Binding-site contacts:
Ligand atom O1A contacts residue THR448 of chain 1.A at 2.7 Å (h-bond).
Ligand atom N6 contacts residue TYR457 of chain 1.A at 3.3 Å (h-bond).
Ligand atom C5' contacts residue GLY443 of chain 1.A at 3.6 Å.
Ligand atom O1B contacts residue GLU441 of chain 1.A at 3.8 Å.
Ligand atom C4 contacts residue TYR414 of chain 1.A at 3.4 Å (hydrophobic).
Ligand atom O1B contacts residue LYS446 of chain 1.A at 3.1 Å (salt-bridge).
Ligand atom C4' contacts residue GLY443 of chain 1.A at 3.8 Å.
Ligand atom PB contacts residue GLY445 of chain 1.A at 3.8 Å.
Ligand atom O1A contacts residue SER447 of chain 1.A at 3.6 Å.
Ligand atom C5' contacts residue GLY445 of chain 1.A at 3.9 Å.
Ligand atom N3B contacts residue GLY443 of chain 1.A at 3.4 Å (h-bond).
Ligand atom O2B contacts residue SER447 of chain 1.A at 2.7 Å (h-bond).
Ligand atom N9 contacts residue TYR414 of chain 1.A at 3.8 Å.
Ligand atom N1 contacts residue TYR414 of chain 1.A at 3.4 Å.
Ligand atom PG contacts residue MG1 of chain 1.D at 3.5 Å.
Ligand atom O3G contacts residue MG1 of chain 1.D at 2.1 Å.
Ligand atom N3 contacts residue TYR414 of chain 1.A at 3.7 Å.
Ligand atom O2G contacts residue SER442 of chain 1.A at 3.4 Å.
Ligand atom O1B contacts residue GLY445 of chain 1.A at 3.1 Å (h-bond).
Ligand atom O3G contacts residue SER447 of chain 1.A at 3.8 Å.
Ligand atom PB contacts residue GLY443 of chain 1.A at 3.7 Å.
Ligand atom O1B contacts residue GLY443 of chain 1.A at 3.2 Å (h-bond).
Ligand atom N7 contacts residue TYR414 of chain 1.A at 3.6 Å.
Ligand atom N6 contacts residue TYR414 of chain 1.A at 3.6 Å.
Ligand atom O4' contacts residue VAL422 of chain 1.A at 3.2 Å.
Ligand atom O3A contacts residue GLY443 of chain 1.A at 3.7 Å.
Ligand atom O2' contacts residue ARG417 of chain 1.A at 3.5 Å (salt-bridge).
Ligand atom C8 contacts residue TYR414 of chain 1.A at 3.7 Å (hydrophobic).
Ligand atom PB contacts residue LYS446 of chain 1.A at 3.7 Å.
Ligand atom C6 contacts residue TYR414 of chain 1.A at 3.5 Å (hydrophobic).
Ligand atom N1 contacts residue SER416 of chain 1.A at 3.6 Å.
Ligand atom O1G contacts residue SER442 of chain 1.A at 3.7 Å.
Ligand atom O2B contacts residue LYS446 of chain 1.A at 3.4 Å (salt-bridge).
Ligand atom O1A contacts residue GLY445 of chain 1.A at 3.4 Å.
Ligand atom O2G contacts residue LYS446 of chain 1.A at 2.9 Å (salt-bridge).
Ligand atom C5 contacts residue TYR414 of chain 1.A at 3.6 Å (hydrophobic).
Ligand atom O1B contacts residue SER444 of chain 1.A at 3.0 Å (h-bond).
Ligand atom O3A contacts residue GLY445 of chain 1.A at 3.3 Å (h-bond).
Ligand atom C2 contacts residue TYR414 of chain 1.A at 3.3 Å (hydrophobic).
Ligand atom O2B contacts residue MG1 of chain 1.D at 3.1 Å.

Sequence of chain 1.A:
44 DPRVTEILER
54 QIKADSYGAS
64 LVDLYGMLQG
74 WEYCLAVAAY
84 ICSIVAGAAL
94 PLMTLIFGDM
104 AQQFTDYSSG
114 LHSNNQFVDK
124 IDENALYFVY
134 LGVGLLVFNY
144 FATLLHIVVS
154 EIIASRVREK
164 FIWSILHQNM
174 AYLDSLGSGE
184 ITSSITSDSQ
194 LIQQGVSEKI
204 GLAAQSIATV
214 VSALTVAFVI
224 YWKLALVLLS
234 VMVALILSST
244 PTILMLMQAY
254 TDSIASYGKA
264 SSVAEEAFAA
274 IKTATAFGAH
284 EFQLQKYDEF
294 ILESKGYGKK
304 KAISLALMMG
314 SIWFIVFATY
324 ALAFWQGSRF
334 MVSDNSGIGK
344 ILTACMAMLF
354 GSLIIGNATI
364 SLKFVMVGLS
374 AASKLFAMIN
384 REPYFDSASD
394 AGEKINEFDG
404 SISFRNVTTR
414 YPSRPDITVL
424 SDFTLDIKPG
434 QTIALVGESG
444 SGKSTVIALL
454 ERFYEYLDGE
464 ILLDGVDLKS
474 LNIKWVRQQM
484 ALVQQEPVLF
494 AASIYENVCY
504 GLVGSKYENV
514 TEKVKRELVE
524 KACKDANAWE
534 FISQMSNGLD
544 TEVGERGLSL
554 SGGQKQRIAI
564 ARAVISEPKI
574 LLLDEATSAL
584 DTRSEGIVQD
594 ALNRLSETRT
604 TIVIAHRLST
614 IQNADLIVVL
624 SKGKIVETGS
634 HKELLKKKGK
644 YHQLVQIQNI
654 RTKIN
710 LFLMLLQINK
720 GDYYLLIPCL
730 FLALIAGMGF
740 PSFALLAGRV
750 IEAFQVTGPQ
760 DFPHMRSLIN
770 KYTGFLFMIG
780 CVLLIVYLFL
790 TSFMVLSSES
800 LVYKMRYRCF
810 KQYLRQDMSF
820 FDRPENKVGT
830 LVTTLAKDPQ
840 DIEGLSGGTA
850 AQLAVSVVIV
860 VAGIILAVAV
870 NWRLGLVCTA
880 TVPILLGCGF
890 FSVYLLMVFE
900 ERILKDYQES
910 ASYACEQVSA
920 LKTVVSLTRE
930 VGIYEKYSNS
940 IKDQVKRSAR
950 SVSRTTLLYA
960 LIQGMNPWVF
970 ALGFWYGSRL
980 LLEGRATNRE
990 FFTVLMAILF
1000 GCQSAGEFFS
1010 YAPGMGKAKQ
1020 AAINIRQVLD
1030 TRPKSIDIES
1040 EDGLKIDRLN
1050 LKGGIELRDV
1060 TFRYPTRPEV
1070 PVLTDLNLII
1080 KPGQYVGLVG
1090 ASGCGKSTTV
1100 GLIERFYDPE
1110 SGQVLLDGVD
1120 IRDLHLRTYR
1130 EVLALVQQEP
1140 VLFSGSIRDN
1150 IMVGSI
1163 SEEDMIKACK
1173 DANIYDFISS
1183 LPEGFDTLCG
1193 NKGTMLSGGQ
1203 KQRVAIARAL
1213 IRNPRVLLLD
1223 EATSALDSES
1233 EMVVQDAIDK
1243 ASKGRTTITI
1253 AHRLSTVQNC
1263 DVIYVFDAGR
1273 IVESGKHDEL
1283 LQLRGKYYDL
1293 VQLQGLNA

This protein binds this small molecule.
Small molecule (SMILES): Nc1ncnc2c1ncn2[C@@H]1O[C@H](CO[P](=O)(O)O[P](=O)(O)NP(=O)(O)O)[C@@H](O)[C@H]1O